Binding-site contacts:
Ligand atom C16 contacts residue ALA298 of chain 1.A at 3.7 Å (hydrophobic).
Ligand atom N02 contacts residue ILE302 of chain 1.A at 3.5 Å.
Ligand atom N06 contacts residue JIZ1 of chain 1.C at 3.4 Å (h-bond).
Ligand atom C08 contacts residue PHE299 of chain 1.A at 3.2 Å (hydrophobic).
Ligand atom S03 contacts residue PHE724 of chain 1.A at 3.5 Å.
Ligand atom C13 contacts residue JIZ1 of chain 1.C at 3.5 Å.
Ligand atom O41 contacts residue ILE217 of chain 1.A at 3.3 Å.
Ligand atom N04 contacts residue PHE299 of chain 1.A at 3.1 Å.
Ligand atom O42 contacts residue ALA338 of chain 1.A at 3.7 Å.
Ligand atom O03 contacts residue JIZ1 of chain 1.C at 3.3 Å (h-bond).
Ligand atom C14 contacts residue PHE724 of chain 1.A at 3.0 Å (hydrophobic).
Ligand atom S03 contacts residue JIZ1 of chain 1.C at 3.4 Å.
Ligand atom C6 contacts residue CYS335 of chain 1.A at 3.3 Å (hydrophobic).
Ligand atom S04 contacts residue JIZ1 of chain 1.C at 3.6 Å.
Ligand atom N4 contacts residue SER218 of chain 1.A at 3.4 Å.
Ligand atom C08 contacts residue JIZ1 of chain 1.C at 3.6 Å.
Ligand atom C14 contacts residue JIZ1 of chain 1.C at 3.2 Å.
Ligand atom S02 contacts residue PHE990 of chain 1.A at 3.2 Å.
Ligand atom O02 contacts residue PHE299 of chain 1.A at 3.6 Å.
Ligand atom S03 contacts residue TYR303 of chain 1.A at 3.7 Å.
Ligand atom C17 contacts residue TYR303 of chain 1.A at 3.3 Å (hydrophobic).
Ligand atom C18 contacts residue JIZ1 of chain 1.C at 3.6 Å.
Ligand atom O42 contacts residue SER218 of chain 1.A at 3.1 Å (h-bond).
Ligand atom C17 contacts residue PHE299 of chain 1.A at 3.6 Å (hydrophobic).
Ligand atom S04 contacts residue CYS335 of chain 1.A at 3.6 Å.
Ligand atom O41 contacts residue SER218 of chain 1.A at 3.4 Å (h-bond).
Ligand atom O22 contacts residue LEU221 of chain 1.A at 3.1 Å.
Ligand atom C10 contacts residue PHE299 of chain 1.A at 3.1 Å (hydrophobic).
Ligand atom C5 contacts residue CYS335 of chain 1.A at 3.2 Å (hydrophobic).
Ligand atom O41 contacts residue ILE214 of chain 1.A at 2.4 Å (h-bond).
Ligand atom N4 contacts residue ILE214 of chain 1.A at 3.6 Å.
Ligand atom N05 contacts residue PHE299 of chain 1.A at 3.1 Å.
Ligand atom C01 contacts residue JIZ1 of chain 1.C at 3.7 Å.
Ligand atom S contacts residue ILE302 of chain 1.A at 3.7 Å.
Ligand atom C12 contacts residue JIZ1 of chain 1.C at 3.5 Å.
Ligand atom C10 contacts residue JIZ1 of chain 1.C at 3.4 Å.
Ligand atom O03 contacts residue TYR306 of chain 1.A at 3.4 Å (h-bond).
Ligand atom N01 contacts residue ILE302 of chain 1.A at 3.3 Å.
Ligand atom C15 contacts residue JIZ1 of chain 1.C at 3.5 Å.
Ligand atom N05 contacts residue JIZ1 of chain 1.C at 3.7 Å.

The protein below binds the small molecule below.
Small molecule (SMILES): C[C@@H]1NC(=O)c2csc(n2)[C@H](CSSc2ccc([N+](=O)[O-])cc2[N+](=O)[O-])NC(=O)c2csc(n2)[C@H](C)NC(=O)c2csc1n2

Sequence of chain 1.A:
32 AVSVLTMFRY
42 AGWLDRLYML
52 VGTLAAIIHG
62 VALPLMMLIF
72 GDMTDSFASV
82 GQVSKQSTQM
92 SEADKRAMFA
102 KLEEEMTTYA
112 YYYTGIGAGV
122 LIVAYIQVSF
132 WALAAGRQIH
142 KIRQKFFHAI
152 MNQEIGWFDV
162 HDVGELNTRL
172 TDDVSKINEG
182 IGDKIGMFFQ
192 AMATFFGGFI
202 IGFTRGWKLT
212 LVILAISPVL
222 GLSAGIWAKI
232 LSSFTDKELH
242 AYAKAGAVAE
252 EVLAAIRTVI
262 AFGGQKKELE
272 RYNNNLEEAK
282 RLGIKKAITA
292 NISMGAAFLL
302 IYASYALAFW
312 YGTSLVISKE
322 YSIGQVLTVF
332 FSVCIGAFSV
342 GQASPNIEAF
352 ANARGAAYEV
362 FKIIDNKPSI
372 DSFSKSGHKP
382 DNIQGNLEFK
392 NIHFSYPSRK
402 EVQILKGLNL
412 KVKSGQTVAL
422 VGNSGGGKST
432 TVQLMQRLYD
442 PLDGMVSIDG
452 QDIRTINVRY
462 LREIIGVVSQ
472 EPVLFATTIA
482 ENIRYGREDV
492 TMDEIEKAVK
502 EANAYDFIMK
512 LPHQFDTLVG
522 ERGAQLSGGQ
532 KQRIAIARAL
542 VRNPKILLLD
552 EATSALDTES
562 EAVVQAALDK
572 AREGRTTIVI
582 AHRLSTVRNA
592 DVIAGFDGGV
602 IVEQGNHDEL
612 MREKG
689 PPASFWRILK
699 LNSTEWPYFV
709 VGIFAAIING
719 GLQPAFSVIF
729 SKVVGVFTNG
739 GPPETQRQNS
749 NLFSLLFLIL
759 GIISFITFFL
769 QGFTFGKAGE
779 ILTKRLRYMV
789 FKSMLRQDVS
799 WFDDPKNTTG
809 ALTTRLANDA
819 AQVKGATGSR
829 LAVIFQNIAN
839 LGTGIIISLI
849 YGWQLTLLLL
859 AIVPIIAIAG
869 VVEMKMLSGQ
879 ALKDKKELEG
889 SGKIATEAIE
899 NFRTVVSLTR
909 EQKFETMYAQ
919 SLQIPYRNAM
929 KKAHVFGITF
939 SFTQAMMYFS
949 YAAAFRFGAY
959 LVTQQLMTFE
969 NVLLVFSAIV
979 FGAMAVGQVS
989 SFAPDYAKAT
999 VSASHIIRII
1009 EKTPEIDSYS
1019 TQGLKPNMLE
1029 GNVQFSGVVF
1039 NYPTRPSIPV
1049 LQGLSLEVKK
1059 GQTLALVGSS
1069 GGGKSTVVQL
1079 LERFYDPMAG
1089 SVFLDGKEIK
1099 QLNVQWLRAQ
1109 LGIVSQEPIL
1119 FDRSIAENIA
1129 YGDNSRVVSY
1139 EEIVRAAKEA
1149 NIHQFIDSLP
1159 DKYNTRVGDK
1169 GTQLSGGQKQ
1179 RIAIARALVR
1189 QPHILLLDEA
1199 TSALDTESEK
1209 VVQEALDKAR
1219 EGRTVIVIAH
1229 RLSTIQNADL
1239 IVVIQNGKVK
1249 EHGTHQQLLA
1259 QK